The protein below binds the small molecule below.
Small molecule (SMILES): Cc1cc(N)nc(CCc2cc(N)cc(CCc3cc(C)cc(N)n3)c2)c1

Binding-site contacts:
Ligand atom C04 contacts residue ARG300 of chain 1.A at 3.4 Å.
Ligand atom C42 contacts residue PHE288 of chain 1.A at 3.6 Å (hydrophobic).
Ligand atom C09 contacts residue TRP382 of chain 1.A at 3.8 Å (hydrophobic).
Ligand atom C06 contacts residue ARG300 of chain 1.A at 3.4 Å.
Ligand atom C11 contacts residue MET40 of chain 1.A at 3.6 Å (hydrophobic).
Ligand atom C07 contacts residue GLU296 of chain 1.A at 3.7 Å.
Ligand atom C05 contacts residue HEM1 of chain 1.C at 3.5 Å.
Ligand atom N40 contacts residue HEM1 of chain 1.C at 3.6 Å.
Ligand atom C42 contacts residue HEM1 of chain 1.C at 3.5 Å.
Ligand atom C16 contacts residue MET40 of chain 1.A at 3.6 Å (hydrophobic).
Ligand atom C08 contacts residue ARG300 of chain 1.A at 3.4 Å.
Ligand atom N41 contacts residue TRP291 of chain 1.A at 2.8 Å (h-bond).
Ligand atom N41 contacts residue HEM1 of chain 1.C at 3.5 Å.
Ligand atom C38 contacts residue PRO269 of chain 1.A at 3.9 Å (hydrophobic).
Ligand atom C13 contacts residue TRP382 of chain 1.A at 3.8 Å (hydrophobic).
Ligand atom C34 contacts residue GLU296 of chain 1.A at 3.4 Å.
Ligand atom C16 contacts residue PHE395 of chain 1.B at 3.9 Å (hydrophobic).
Ligand atom C38 contacts residue HEM1 of chain 1.C at 3.5 Å.
Ligand atom C01 contacts residue ARG300 of chain 1.A at 3.6 Å.
Ligand atom N41 contacts residue TYR292 of chain 1.A at 3.8 Å.
Ligand atom C02 contacts residue ARG300 of chain 1.A at 3.9 Å.
Ligand atom C05 contacts residue ARG300 of chain 1.A at 3.4 Å.
Ligand atom C37 contacts residue HEM1 of chain 1.C at 3.8 Å.
Ligand atom C14 contacts residue TRP382 of chain 1.A at 3.8 Å (hydrophobic).
Ligand atom C39 contacts residue GLU296 of chain 1.A at 3.5 Å.
Ligand atom C08 contacts residue TRP382 of chain 1.A at 3.6 Å (hydrophobic).
Ligand atom C18 contacts residue TRP382 of chain 1.A at 3.9 Å (hydrophobic).
Ligand atom C36 contacts residue VAL271 of chain 1.A at 3.7 Å (hydrophobic).
Ligand atom C35 contacts residue GLU296 of chain 1.A at 3.4 Å.
Ligand atom C34 contacts residue HEM1 of chain 1.C at 3.6 Å.
Ligand atom C39 contacts residue HEM1 of chain 1.C at 3.6 Å.
Ligand atom C03 contacts residue ARG300 of chain 1.A at 3.9 Å.
Ligand atom N40 contacts residue GLU296 of chain 1.A at 2.7 Å (salt-bridge).
Ligand atom N41 contacts residue PRO269 of chain 1.A at 3.8 Å.
Ligand atom N02 contacts residue ARG185 of chain 1.A at 3.6 Å (salt-bridge).
Ligand atom C35 contacts residue HEM1 of chain 1.C at 3.7 Å.
Ligand atom N17 contacts residue MET40 of chain 1.A at 3.7 Å.
Ligand atom C18 contacts residue VAL381 of chain 1.A at 3.4 Å (hydrophobic).
Ligand atom C18 contacts residue PHE395 of chain 1.B at 3.6 Å (hydrophobic).
Ligand atom N41 contacts residue GLU296 of chain 1.A at 2.7 Å (salt-bridge).

Sequence of chain 1.A:
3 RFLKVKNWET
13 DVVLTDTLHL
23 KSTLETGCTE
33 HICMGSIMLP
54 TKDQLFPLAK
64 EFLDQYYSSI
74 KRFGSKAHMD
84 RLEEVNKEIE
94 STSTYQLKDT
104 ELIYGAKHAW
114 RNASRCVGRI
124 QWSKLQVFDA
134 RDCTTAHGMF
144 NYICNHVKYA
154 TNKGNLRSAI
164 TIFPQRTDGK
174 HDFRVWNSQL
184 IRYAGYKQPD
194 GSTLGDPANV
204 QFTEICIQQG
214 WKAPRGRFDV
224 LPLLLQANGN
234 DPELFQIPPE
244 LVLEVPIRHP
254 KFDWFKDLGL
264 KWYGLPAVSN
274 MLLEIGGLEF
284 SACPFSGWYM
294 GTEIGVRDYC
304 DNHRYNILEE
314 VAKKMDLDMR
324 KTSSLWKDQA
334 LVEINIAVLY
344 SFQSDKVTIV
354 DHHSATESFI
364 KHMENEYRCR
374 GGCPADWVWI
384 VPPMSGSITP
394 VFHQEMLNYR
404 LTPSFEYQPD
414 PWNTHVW

Sequence of chain 1.B:
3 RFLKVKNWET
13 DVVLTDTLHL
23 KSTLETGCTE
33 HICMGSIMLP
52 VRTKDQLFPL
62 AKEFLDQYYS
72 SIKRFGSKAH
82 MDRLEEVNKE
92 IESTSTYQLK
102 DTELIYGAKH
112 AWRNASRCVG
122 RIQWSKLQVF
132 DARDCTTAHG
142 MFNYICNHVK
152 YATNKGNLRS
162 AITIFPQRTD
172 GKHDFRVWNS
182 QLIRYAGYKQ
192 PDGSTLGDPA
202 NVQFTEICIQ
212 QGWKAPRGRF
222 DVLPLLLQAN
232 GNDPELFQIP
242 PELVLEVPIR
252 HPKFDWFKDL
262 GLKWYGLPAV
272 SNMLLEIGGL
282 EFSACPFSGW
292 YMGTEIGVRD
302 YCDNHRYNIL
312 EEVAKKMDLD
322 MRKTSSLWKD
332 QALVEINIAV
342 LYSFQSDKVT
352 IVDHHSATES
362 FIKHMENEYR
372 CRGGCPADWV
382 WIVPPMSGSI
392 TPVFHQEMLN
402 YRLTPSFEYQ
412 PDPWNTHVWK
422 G